Binding-site contacts:
Ligand atom CZ2 contacts residue CYS117 of chain 1.A at 3.2 Å (hydrophobic).
Ligand atom CD1 contacts residue GLY119 of chain 1.A at 3.9 Å.
Ligand atom NE1 contacts residue GLY44 of chain 1.A at 3.8 Å.
Ligand atom CD1 contacts residue TYR67 of chain 1.A at 3.9 Å (hydrophobic).
Ligand atom C contacts residue TYR67 of chain 1.A at 3.7 Å (hydrophobic).
Ligand atom OXT contacts residue TYR67 of chain 1.A at 2.6 Å (h-bond).
Ligand atom NE1 contacts residue CYS117 of chain 1.A at 2.8 Å (h-bond).
Ligand atom O contacts residue HIS59 of chain 1.A at 3.1 Å (h-bond).
Ligand atom O contacts residue HIS61 of chain 1.A at 3.9 Å.
Ligand atom CD2 contacts residue PHE106 of chain 1.A at 3.7 Å (hydrophobic).
Ligand atom CZ2 contacts residue GLY45 of chain 1.A at 3.4 Å.
Ligand atom O contacts residue ZN1 of chain 1.B at 2.2 Å.
Ligand atom CE2 contacts residue CYS117 of chain 1.A at 3.2 Å (hydrophobic).
Ligand atom OXT contacts residue HIS104 of chain 1.A at 3.5 Å.
Ligand atom N contacts residue ALA43 of chain 1.A at 4.1 Å.
Ligand atom CZ2 contacts residue PHE106 of chain 1.A at 3.6 Å (hydrophobic).
Ligand atom N contacts residue GLU65 of chain 1.A at 3.3 Å (salt-bridge).
Ligand atom CD1 contacts residue ALA43 of chain 1.A at 4.0 Å (hydrophobic).
Ligand atom OXT contacts residue GLU65 of chain 1.A at 3.4 Å (salt-bridge).
Ligand atom CE2 contacts residue GLY45 of chain 1.A at 4.0 Å.
Ligand atom CG contacts residue PHE106 of chain 1.A at 3.9 Å (hydrophobic).
Ligand atom C contacts residue GLU65 of chain 1.A at 3.3 Å.
Ligand atom CD1 contacts residue PHE106 of chain 1.A at 3.7 Å (hydrophobic).
Ligand atom OXT contacts residue ZN1 of chain 1.B at 3.3 Å.
Ligand atom NE1 contacts residue PHE106 of chain 1.A at 3.5 Å.
Ligand atom CZ2 contacts residue GLY44 of chain 1.A at 3.9 Å.
Ligand atom CD1 contacts residue CYS117 of chain 1.A at 3.9 Å (hydrophobic).
Ligand atom CE2 contacts residue PHE106 of chain 1.A at 3.5 Å (hydrophobic).
Ligand atom CD1 contacts residue PHE118 of chain 1.A at 4.1 Å (hydrophobic).
Ligand atom CD2 contacts residue GLY44 of chain 1.A at 3.8 Å.
Ligand atom CE3 contacts residue VAL55 of chain 1.A at 3.9 Å (hydrophobic).
Ligand atom CE2 contacts residue GLY44 of chain 1.A at 3.6 Å.
Ligand atom O contacts residue HIS104 of chain 1.A at 3.9 Å.
Ligand atom CZ3 contacts residue VAL55 of chain 1.A at 3.9 Å (hydrophobic).
Ligand atom O contacts residue GLU65 of chain 1.A at 3.1 Å (salt-bridge).
Ligand atom NE1 contacts residue PHE118 of chain 1.A at 3.9 Å.
Ligand atom CA contacts residue GLU65 of chain 1.A at 3.6 Å.
Ligand atom CH2 contacts residue GLY45 of chain 1.A at 3.7 Å.
Ligand atom C contacts residue ZN1 of chain 1.B at 3.0 Å.
Ligand atom CH2 contacts residue GLY44 of chain 1.A at 4.0 Å.

Sequence of chain 1.A:
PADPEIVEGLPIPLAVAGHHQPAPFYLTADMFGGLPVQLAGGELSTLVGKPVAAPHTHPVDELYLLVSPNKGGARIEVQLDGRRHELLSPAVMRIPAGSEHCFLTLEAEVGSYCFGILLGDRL

A protein and the small-molecule ligand that binds it are described below.
Small molecule (SMILES): N[C@@H](Cc1c[nH]c2ccccc12)C(=O)O